Binding-site contacts:
Ligand atom CA contacts residue LYS59 of chain 1.A at 4.3 Å.
Ligand atom OXT contacts residue GLY1 of chain 3.E at 4.0 Å.
Ligand atom N contacts residue PHE39 of chain 3.A at 4.3 Å.
Ligand atom N contacts residue ASP35 of chain 3.A at 3.4 Å (salt-bridge).
Ligand atom C contacts residue PRO52 of chain 1.A at 4.5 Å (hydrophobic).
Ligand atom CA contacts residue ASP35 of chain 3.A at 4.0 Å.
Ligand atom N contacts residue THR50 of chain 3.A at 4.1 Å.
Ligand atom OXT contacts residue PRO51 of chain 3.A at 3.6 Å.
Ligand atom N contacts residue LEU31 of chain 3.A at 4.3 Å.
Ligand atom OXT contacts residue THR50 of chain 3.A at 4.1 Å.

Sequence of chain 1.A:
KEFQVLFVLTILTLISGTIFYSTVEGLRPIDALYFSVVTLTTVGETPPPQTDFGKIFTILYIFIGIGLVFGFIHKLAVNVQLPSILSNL

This protein binds this small molecule.
Small molecule (SMILES): NCC(=O)O

Sequence of chain 3.A:
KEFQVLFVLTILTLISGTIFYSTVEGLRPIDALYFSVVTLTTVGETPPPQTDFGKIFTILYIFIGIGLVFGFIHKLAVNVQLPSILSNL